The protein below binds the small molecule below.
Small molecule (SMILES): CC(C)(C)COC(=O)CNc1n[nH]c(=O)[nH]c1=S

Sequence of chain 1.A:
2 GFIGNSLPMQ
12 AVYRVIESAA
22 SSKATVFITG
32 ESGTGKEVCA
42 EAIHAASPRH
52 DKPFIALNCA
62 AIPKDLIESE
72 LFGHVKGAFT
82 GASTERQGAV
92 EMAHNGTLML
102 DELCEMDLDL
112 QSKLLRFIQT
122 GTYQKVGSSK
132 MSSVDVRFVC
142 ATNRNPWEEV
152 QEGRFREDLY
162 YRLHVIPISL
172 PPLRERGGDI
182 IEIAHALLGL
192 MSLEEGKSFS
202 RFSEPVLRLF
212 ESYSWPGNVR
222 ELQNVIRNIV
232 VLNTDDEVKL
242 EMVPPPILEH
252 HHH

Binding-site contacts:
Ligand atom C14 contacts residue ILE184 of chain 1.A at 3.7 Å (hydrophobic).
Ligand atom O08 contacts residue VAL220 of chain 1.A at 3.8 Å.
Ligand atom C05 contacts residue LEU188 of chain 1.A at 4.0 Å (hydrophobic).
Ligand atom N10 contacts residue VAL39 of chain 1.A at 3.8 Å.
Ligand atom N16 contacts residue ARG177 of chain 1.A at 3.2 Å (salt-bridge).
Ligand atom C03 contacts residue ALA187 of chain 1.A at 4.2 Å (hydrophobic).
Ligand atom C01 contacts residue LEU188 of chain 1.A at 4.1 Å (hydrophobic).
Ligand atom C14 contacts residue ARG177 of chain 1.A at 3.6 Å.
Ligand atom C03 contacts residue LEU191 of chain 1.A at 3.8 Å (hydrophobic).
Ligand atom C09 contacts residue GLN224 of chain 1.A at 4.1 Å.
Ligand atom O08 contacts residue LEU188 of chain 1.A at 4.2 Å.
Ligand atom O15 contacts residue ARG177 of chain 1.A at 2.8 Å (salt-bridge).
Ligand atom N16 contacts residue ILE184 of chain 1.A at 4.0 Å.
Ligand atom S18 contacts residue THR35 of chain 1.A at 3.2 Å (h-bond).
Ligand atom C17 contacts residue ARG177 of chain 1.A at 4.2 Å.
Ligand atom N10 contacts residue VAL220 of chain 1.A at 4.0 Å.
Ligand atom N13 contacts residue ILE4 of chain 1.A at 3.6 Å (h-bond).
Ligand atom C17 contacts residue PHE3 of chain 1.A at 4.3 Å (hydrophobic).
Ligand atom C17 contacts residue VAL220 of chain 1.A at 3.9 Å (hydrophobic).
Ligand atom C01 contacts residue ALA187 of chain 1.A at 4.1 Å (hydrophobic).
Ligand atom C09 contacts residue VAL39 of chain 1.A at 3.6 Å (hydrophobic).
Ligand atom C14 contacts residue PHE3 of chain 1.A at 3.7 Å (hydrophobic).
Ligand atom O15 contacts residue ILE4 of chain 1.A at 2.5 Å (h-bond).
Ligand atom N13 contacts residue PHE3 of chain 1.A at 4.0 Å.
Ligand atom N12 contacts residue GLY2 of chain 1.A at 3.7 Å.
Ligand atom C11 contacts residue VAL39 of chain 1.A at 4.2 Å (hydrophobic).
Ligand atom C14 contacts residue ILE4 of chain 1.A at 3.4 Å (hydrophobic).
Ligand atom S18 contacts residue VAL220 of chain 1.A at 3.4 Å.
Ligand atom N16 contacts residue PHE3 of chain 1.A at 3.6 Å.
Ligand atom C01 contacts residue ILE4 of chain 1.A at 3.7 Å (hydrophobic).
Ligand atom O15 contacts residue PHE3 of chain 1.A at 3.5 Å.
Ligand atom C11 contacts residue VAL220 of chain 1.A at 4.1 Å (hydrophobic).
Ligand atom O08 contacts residue GLN224 of chain 1.A at 2.6 Å (h-bond).
Ligand atom N16 contacts residue VAL220 of chain 1.A at 4.3 Å.
Ligand atom N13 contacts residue GLY2 of chain 1.A at 3.4 Å (h-bond).
Ligand atom O06 contacts residue GLN224 of chain 1.A at 4.3 Å.
Ligand atom O15 contacts residue ILE184 of chain 1.A at 3.6 Å.
Ligand atom S18 contacts residue GLY34 of chain 1.A at 4.2 Å.
Ligand atom S18 contacts residue GLY36 of chain 1.A at 3.3 Å.
Ligand atom C07 contacts residue GLN224 of chain 1.A at 3.3 Å.